Sequence of chain 1.B:
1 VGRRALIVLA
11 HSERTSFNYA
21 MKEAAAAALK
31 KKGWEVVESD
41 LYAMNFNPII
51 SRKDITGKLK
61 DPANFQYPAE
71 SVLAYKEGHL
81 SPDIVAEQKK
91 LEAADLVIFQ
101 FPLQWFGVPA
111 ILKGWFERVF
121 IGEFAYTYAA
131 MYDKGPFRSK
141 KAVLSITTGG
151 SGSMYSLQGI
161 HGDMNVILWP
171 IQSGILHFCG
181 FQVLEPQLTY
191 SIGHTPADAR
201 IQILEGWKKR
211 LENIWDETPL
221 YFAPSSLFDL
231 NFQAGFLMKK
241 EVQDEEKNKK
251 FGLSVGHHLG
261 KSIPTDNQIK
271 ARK

Sequence of chain 1.D:
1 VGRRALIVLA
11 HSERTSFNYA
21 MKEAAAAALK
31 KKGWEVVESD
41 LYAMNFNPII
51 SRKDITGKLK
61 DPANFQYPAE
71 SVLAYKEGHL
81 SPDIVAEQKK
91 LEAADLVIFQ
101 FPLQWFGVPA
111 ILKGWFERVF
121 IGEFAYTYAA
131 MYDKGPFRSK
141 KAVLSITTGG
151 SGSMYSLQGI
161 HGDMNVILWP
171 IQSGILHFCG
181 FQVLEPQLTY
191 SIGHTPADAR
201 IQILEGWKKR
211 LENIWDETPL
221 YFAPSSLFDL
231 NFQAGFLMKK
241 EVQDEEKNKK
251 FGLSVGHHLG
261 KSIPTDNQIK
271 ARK

A small-molecule ligand and the protein it binds are described below.
Small molecule (SMILES): O=C1Oc2ccccc2C(=O)C1CC1C(=O)Oc2ccccc2C1=O

Binding-site contacts:
Ligand atom C9 contacts residue FAD1 of chain 1.L at 3.7 Å.
Ligand atom O16 contacts residue TYR128 of chain 1.D at 2.9 Å (h-bond).
Ligand atom C14 contacts residue TYR128 of chain 1.D at 3.7 Å (hydrophobic).
Ligand atom C10 contacts residue FAD1 of chain 1.L at 3.6 Å.
Ligand atom C4 contacts residue TYR126 of chain 1.D at 3.8 Å (hydrophobic).
Ligand atom C17 contacts residue TYR128 of chain 1.D at 3.7 Å (hydrophobic).
Ligand atom C3 contacts residue FAD1 of chain 1.L at 3.7 Å.
Ligand atom C16 contacts residue TYR128 of chain 1.D at 3.3 Å (hydrophobic).
Ligand atom O32 contacts residue GLY149 of chain 1.B at 3.3 Å.
Ligand atom C5 contacts residue TYR128 of chain 1.D at 3.5 Å (hydrophobic).
Ligand atom C1 contacts residue PHE106 of chain 1.B at 3.8 Å (hydrophobic).
Ligand atom O38 contacts residue HIS161 of chain 1.B at 3.5 Å (h-bond).
Ligand atom C2 contacts residue TRP105 of chain 1.B at 3.7 Å (hydrophobic).
Ligand atom C15 contacts residue GLY150 of chain 1.B at 3.1 Å.
Ligand atom C8 contacts residue FAD1 of chain 1.L at 3.8 Å.
Ligand atom C17 contacts residue PHE236 of chain 1.D at 3.8 Å (hydrophobic).
Ligand atom O5 contacts residue TYR128 of chain 1.D at 3.8 Å.
Ligand atom C2 contacts residue PHE178 of chain 1.D at 3.4 Å (hydrophobic).
Ligand atom C9 contacts residue PHE178 of chain 1.D at 3.8 Å (hydrophobic).
Ligand atom C1 contacts residue PHE178 of chain 1.D at 3.2 Å (hydrophobic).
Ligand atom C16 contacts residue PHE236 of chain 1.D at 3.2 Å (hydrophobic).
Ligand atom C4 contacts residue FAD1 of chain 1.L at 3.4 Å.
Ligand atom C20 contacts residue MET154 of chain 1.B at 3.8 Å (hydrophobic).
Ligand atom C20 contacts residue TYR128 of chain 1.D at 3.6 Å (hydrophobic).
Ligand atom C2 contacts residue PHE106 of chain 1.B at 3.8 Å (hydrophobic).
Ligand atom C1 contacts residue FAD1 of chain 1.L at 3.5 Å.
Ligand atom O5 contacts residue FAD1 of chain 1.L at 3.7 Å.
Ligand atom O17 contacts residue TYR155 of chain 1.B at 3.9 Å.
Ligand atom C6 contacts residue TYR128 of chain 1.D at 3.4 Å (hydrophobic).
Ligand atom C2 contacts residue FAD1 of chain 1.L at 3.6 Å.
Ligand atom C13 contacts residue GLY150 of chain 1.B at 3.8 Å.
Ligand atom O38 contacts residue MET131 of chain 1.D at 3.7 Å.
Ligand atom C7 contacts residue FAD1 of chain 1.L at 3.9 Å.
Ligand atom O32 contacts residue GLY150 of chain 1.B at 3.8 Å.
Ligand atom C19 contacts residue TYR128 of chain 1.D at 3.8 Å (hydrophobic).
Ligand atom O17 contacts residue HIS161 of chain 1.B at 3.0 Å (h-bond).
Ligand atom C15 contacts residue GLY149 of chain 1.B at 3.6 Å.
Ligand atom C5 contacts residue MET154 of chain 1.B at 3.6 Å (hydrophobic).
Ligand atom C6 contacts residue FAD1 of chain 1.L at 3.9 Å.
Ligand atom C3 contacts residue TRP105 of chain 1.B at 3.6 Å (hydrophobic).